Sequence of chain 1.C:
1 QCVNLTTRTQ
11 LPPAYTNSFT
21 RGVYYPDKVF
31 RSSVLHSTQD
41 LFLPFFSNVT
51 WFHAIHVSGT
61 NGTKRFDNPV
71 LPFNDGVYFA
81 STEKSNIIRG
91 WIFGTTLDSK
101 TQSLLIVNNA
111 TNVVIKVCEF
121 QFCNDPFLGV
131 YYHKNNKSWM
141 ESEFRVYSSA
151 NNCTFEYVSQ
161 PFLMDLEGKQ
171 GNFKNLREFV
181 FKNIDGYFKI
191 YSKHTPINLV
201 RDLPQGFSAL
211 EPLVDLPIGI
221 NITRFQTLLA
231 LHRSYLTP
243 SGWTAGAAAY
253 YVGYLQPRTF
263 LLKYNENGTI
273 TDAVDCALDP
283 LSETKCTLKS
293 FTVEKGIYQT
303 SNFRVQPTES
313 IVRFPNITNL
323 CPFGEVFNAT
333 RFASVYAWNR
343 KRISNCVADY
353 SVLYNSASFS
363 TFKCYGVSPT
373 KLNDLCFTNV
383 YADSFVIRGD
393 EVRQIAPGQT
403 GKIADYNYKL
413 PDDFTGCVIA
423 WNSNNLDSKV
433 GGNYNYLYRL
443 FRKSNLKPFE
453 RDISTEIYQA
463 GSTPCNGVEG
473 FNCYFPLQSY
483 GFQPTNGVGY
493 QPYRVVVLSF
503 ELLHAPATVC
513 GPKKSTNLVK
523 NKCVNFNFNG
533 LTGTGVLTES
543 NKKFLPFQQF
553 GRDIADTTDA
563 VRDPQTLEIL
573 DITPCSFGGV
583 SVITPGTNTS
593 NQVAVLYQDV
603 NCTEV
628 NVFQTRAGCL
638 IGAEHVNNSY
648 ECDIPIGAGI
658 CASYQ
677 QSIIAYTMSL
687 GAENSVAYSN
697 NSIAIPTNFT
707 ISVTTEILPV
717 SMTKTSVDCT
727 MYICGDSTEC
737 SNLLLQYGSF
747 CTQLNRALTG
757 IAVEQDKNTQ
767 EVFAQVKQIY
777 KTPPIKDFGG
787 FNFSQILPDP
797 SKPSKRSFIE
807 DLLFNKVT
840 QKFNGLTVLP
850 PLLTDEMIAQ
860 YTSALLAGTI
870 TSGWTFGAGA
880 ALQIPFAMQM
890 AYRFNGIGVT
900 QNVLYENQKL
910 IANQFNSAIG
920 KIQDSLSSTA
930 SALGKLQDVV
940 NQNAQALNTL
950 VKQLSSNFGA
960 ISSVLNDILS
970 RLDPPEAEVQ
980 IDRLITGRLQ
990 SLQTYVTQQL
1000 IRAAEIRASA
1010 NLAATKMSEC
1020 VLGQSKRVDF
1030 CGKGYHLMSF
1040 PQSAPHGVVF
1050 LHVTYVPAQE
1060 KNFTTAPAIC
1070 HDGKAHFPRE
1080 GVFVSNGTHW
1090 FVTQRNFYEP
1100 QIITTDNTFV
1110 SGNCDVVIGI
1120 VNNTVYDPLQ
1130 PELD

Sequence of chain 1.D:
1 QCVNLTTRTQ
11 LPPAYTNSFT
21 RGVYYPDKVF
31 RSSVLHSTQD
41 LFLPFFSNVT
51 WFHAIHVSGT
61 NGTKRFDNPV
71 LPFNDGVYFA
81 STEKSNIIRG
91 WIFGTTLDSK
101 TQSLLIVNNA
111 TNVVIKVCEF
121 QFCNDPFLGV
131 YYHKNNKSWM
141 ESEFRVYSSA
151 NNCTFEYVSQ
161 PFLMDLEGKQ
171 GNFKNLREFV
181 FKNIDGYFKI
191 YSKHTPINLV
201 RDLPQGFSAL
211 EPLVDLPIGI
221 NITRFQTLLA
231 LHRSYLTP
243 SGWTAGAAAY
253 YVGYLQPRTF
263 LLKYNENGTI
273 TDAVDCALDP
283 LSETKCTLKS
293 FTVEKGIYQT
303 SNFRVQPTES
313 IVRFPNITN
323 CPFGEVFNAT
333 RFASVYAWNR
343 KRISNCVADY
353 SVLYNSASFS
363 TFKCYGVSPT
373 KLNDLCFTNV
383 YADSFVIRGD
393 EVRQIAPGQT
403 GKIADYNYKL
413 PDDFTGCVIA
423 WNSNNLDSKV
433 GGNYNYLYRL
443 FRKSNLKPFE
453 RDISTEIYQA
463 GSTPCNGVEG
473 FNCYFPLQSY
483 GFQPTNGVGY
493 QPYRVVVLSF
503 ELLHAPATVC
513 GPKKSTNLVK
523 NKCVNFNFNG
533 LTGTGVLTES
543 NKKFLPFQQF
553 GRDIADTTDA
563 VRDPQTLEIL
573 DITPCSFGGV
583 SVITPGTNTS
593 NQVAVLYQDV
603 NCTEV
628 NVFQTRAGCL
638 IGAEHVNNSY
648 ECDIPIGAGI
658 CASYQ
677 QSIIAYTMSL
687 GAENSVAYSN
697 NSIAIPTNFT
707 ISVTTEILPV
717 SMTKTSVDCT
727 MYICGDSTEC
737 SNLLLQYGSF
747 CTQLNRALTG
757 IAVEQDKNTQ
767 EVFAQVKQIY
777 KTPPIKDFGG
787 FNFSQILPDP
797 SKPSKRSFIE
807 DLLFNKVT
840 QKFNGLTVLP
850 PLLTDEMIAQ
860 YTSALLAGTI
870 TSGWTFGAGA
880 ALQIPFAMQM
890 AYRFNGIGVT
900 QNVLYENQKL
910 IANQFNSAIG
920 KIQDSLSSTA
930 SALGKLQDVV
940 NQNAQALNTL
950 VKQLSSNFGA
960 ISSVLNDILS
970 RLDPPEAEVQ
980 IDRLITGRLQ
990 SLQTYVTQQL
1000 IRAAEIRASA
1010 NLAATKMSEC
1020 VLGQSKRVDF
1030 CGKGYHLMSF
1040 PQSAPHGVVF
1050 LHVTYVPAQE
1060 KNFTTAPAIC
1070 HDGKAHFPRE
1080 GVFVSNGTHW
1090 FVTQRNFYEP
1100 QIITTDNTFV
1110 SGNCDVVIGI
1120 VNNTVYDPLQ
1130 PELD

Binding-site contacts:
Ligand atom N2 contacts residue ASN152 of chain 1.D at 3.1 Å (h-bond).
Ligand atom C3 contacts residue ASN152 of chain 1.D at 3.7 Å.
Ligand atom C6 contacts residue GLU119 of chain 1.D at 3.2 Å.
Ligand atom C1 contacts residue GLU119 of chain 1.D at 4.0 Å.
Ligand atom O5 contacts residue ASN152 of chain 1.D at 2.5 Å (h-bond).
Ligand atom C8 contacts residue ASN151 of chain 1.D at 3.4 Å.
Ligand atom C8 contacts residue ILE455 of chain 1.C at 3.8 Å (hydrophobic).
Ligand atom O7 contacts residue ASN152 of chain 1.D at 4.5 Å.
Ligand atom O6 contacts residue GLU119 of chain 1.D at 2.9 Å (salt-bridge).
Ligand atom C7 contacts residue ASN152 of chain 1.D at 3.9 Å.
Ligand atom C4 contacts residue GLU119 of chain 1.D at 4.5 Å.
Ligand atom C2 contacts residue GLU119 of chain 1.D at 3.9 Å.
Ligand atom C2 contacts residue ASN152 of chain 1.D at 2.5 Å.
Ligand atom O6 contacts residue ASN152 of chain 1.D at 3.1 Å (h-bond).
Ligand atom C5 contacts residue ASN152 of chain 1.D at 3.3 Å.
Ligand atom C6 contacts residue ASN152 of chain 1.D at 3.3 Å.
Ligand atom C5 contacts residue GLU119 of chain 1.D at 4.3 Å.
Ligand atom C4 contacts residue ASN152 of chain 1.D at 4.0 Å.
Ligand atom C7 contacts residue ASN151 of chain 1.D at 3.9 Å.
Ligand atom O7 contacts residue ASN151 of chain 1.D at 3.9 Å.
Ligand atom C1 contacts residue ASN152 of chain 1.D at 1.4 Å.

A small-molecule ligand and the protein it binds are described below.
Small molecule (SMILES): CC(=O)N[C@H]1[C@H](O[C@H]2[C@H](O)[C@@H](NC(C)=O)CO[C@@H]2CO)O[C@H](CO)[C@@H](O[C@@H]2O[C@H](CO)[C@@H](O)[C@H](O)[C@H]2NC(C)=O)[C@@H]1O